Sequence of chain 1.A:
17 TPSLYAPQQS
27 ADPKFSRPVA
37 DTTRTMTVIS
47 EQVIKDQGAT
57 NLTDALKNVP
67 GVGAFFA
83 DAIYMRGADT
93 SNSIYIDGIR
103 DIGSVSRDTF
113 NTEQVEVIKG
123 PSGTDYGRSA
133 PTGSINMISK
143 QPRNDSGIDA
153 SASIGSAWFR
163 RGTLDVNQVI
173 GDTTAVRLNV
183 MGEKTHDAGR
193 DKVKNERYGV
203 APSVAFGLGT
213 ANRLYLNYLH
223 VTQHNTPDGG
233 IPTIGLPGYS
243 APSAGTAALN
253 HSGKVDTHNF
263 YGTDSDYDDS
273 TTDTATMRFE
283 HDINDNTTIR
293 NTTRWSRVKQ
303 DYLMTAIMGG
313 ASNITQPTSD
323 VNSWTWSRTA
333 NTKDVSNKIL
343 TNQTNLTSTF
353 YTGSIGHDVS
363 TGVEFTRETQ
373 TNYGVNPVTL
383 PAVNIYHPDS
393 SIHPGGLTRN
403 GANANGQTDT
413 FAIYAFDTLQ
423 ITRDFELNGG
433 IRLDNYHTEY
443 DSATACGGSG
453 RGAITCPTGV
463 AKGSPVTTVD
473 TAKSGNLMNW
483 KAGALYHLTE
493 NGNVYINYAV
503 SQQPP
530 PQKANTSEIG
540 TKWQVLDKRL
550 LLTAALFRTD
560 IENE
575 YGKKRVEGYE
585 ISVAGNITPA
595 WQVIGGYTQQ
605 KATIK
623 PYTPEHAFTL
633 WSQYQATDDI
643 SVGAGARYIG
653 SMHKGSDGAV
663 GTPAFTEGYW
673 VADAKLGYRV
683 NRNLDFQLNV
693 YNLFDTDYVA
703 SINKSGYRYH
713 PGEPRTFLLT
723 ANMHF

This protein binds this small molecule.
Small molecule (SMILES): C[C@H](CO)OC[C@@H](C)OC[C@@H](C)OC[C@@H](C)OC[C@@H](C)OC[C@H](C)OC[C@@H](C)O

Binding-site contacts:
Ligand atom C2 contacts residue LEU342 of chain 1.A at 4.1 Å (hydrophobic).
Ligand atom C18 contacts residue ASN219 of chain 1.A at 3.8 Å.
Ligand atom C4 contacts residue VAL178 of chain 1.A at 4.2 Å (hydrophobic).
Ligand atom C18 contacts residue ALA277 of chain 1.A at 3.7 Å (hydrophobic).
Ligand atom O2 contacts residue TRP297 of chain 1.A at 4.1 Å.
Ligand atom C16 contacts residue THR278 of chain 1.A at 4.0 Å.
Ligand atom OH contacts residue LEU342 of chain 1.A at 3.4 Å.
Ligand atom C18 contacts residue TYR220 of chain 1.A at 3.4 Å (hydrophobic).
Ligand atom C19 contacts residue VAL206 of chain 1.A at 3.6 Å (hydrophobic).
Ligand atom C11 contacts residue ASN219 of chain 1.A at 3.9 Å.
Ligand atom C16 contacts residue TRP297 of chain 1.A at 4.0 Å (hydrophobic).
Ligand atom OH contacts residue TRP297 of chain 1.A at 3.2 Å.
Ligand atom O3 contacts residue SER205 of chain 1.A at 4.0 Å.
Ligand atom C10 contacts residue PRO204 of chain 1.A at 4.2 Å (hydrophobic).
Ligand atom C21 contacts residue LEU180 of chain 1.A at 3.4 Å (hydrophobic).
Ligand atom C21 contacts residue ARG179 of chain 1.A at 3.0 Å.
Ligand atom C5 contacts residue THR295 of chain 1.A at 4.0 Å.
Ligand atom C16 contacts residue ALA277 of chain 1.A at 3.2 Å (hydrophobic).
Ligand atom O5 contacts residue LEU218 of chain 1.A at 4.1 Å.
Ligand atom C21 contacts residue SER205 of chain 1.A at 3.8 Å.
Ligand atom O2 contacts residue THR295 of chain 1.A at 4.0 Å.
Ligand atom C16 contacts residue MET279 of chain 1.A at 3.8 Å (hydrophobic).
Ligand atom C5 contacts residue MET279 of chain 1.A at 3.9 Å (hydrophobic).
Ligand atom C21 contacts residue PRO204 of chain 1.A at 3.5 Å (hydrophobic).
Ligand atom C19 contacts residue PRO204 of chain 1.A at 3.3 Å (hydrophobic).
Ligand atom O6 contacts residue LEU218 of chain 1.A at 4.2 Å.
Ligand atom C6 contacts residue PRO204 of chain 1.A at 4.0 Å (hydrophobic).
Ligand atom C13 contacts residue ALA277 of chain 1.A at 3.7 Å (hydrophobic).
Ligand atom O4 contacts residue PRO204 of chain 1.A at 4.1 Å.
Ligand atom C19 contacts residue SER205 of chain 1.A at 3.5 Å.
Ligand atom C16 contacts residue ARG296 of chain 1.A at 4.1 Å.
Ligand atom O3 contacts residue VAL178 of chain 1.A at 4.2 Å.
Ligand atom C11 contacts residue TYR220 of chain 1.A at 4.1 Å (hydrophobic).
Ligand atom C7 contacts residue PRO204 of chain 1.A at 3.4 Å (hydrophobic).
Ligand atom C7 contacts residue SER205 of chain 1.A at 3.8 Å.
Ligand atom C16 contacts residue THR295 of chain 1.A at 3.3 Å.
Ligand atom O1 contacts residue LEU180 of chain 1.A at 3.8 Å.
Ligand atom C11 contacts residue LEU218 of chain 1.A at 3.9 Å (hydrophobic).
Ligand atom O7 contacts residue MET279 of chain 1.A at 3.8 Å.
Ligand atom C19 contacts residue LEU218 of chain 1.A at 3.3 Å (hydrophobic).